A small-molecule ligand and the protein it binds are described below.
Small molecule (SMILES): O=C(O)c1cccc2c1O[B-](O)(O)[C@@H](SCc1ccccc1)C2

Binding-site contacts:
Ligand atom O01 contacts residue ASP94 of chain 1.B at 2.6 Å (salt-bridge).
Ligand atom C13 contacts residue KL81 of chain 1.K at 0.3 Å.
Ligand atom C06 contacts residue KL81 of chain 1.K at 2.3 Å.
Ligand atom O01 contacts residue HIS92 of chain 1.B at 3.1 Å (h-bond).
Ligand atom B02 contacts residue ZN1 of chain 1.L at 3.0 Å.
Ligand atom O18 contacts residue KL81 of chain 1.K at 0.6 Å (h-bond).
Ligand atom B02 contacts residue ZN1 of chain 1.N at 3.1 Å.
Ligand atom O19 contacts residue KL81 of chain 1.K at 0.4 Å (h-bond).
Ligand atom C22 contacts residue KL81 of chain 1.K at 0.4 Å.
Ligand atom C12 contacts residue HIS92 of chain 1.B at 3.1 Å.
Ligand atom S05 contacts residue KL81 of chain 1.K at 1.6 Å.
Ligand atom O03 contacts residue KL81 of chain 1.K at 0.7 Å (h-bond).
Ligand atom C17 contacts residue ZN1 of chain 1.N at 3.3 Å.
Ligand atom C16 contacts residue KL81 of chain 1.K at 0.4 Å.
Ligand atom C17 contacts residue KL81 of chain 1.K at 0.5 Å.
Ligand atom B02 contacts residue KL81 of chain 1.K at 0.1 Å.
Ligand atom C07 contacts residue KL81 of chain 1.K at 2.5 Å.
Ligand atom O01 contacts residue HIS90 of chain 1.B at 3.1 Å (h-bond).
Ligand atom O23 contacts residue KL81 of chain 1.K at 0.1 Å (h-bond).
Ligand atom C15 contacts residue KL81 of chain 1.K at 0.3 Å.
Ligand atom O19 contacts residue HIS216 of chain 1.B at 3.2 Å (h-bond).
Ligand atom C21 contacts residue ASN186 of chain 1.B at 3.0 Å.
Ligand atom O01 contacts residue ZN1 of chain 1.L at 1.9 Å.
Ligand atom O23 contacts residue ASP94 of chain 1.B at 3.1 Å (salt-bridge).
Ligand atom C06 contacts residue HIS92 of chain 1.B at 3.2 Å.
Ligand atom C15 contacts residue ZN1 of chain 1.N at 3.0 Å.
Ligand atom C21 contacts residue KL81 of chain 1.K at 0.5 Å.
Ligand atom C08 contacts residue KL81 of chain 1.K at 1.7 Å.
Ligand atom O01 contacts residue ZN1 of chain 1.N at 3.1 Å.
Ligand atom O23 contacts residue ZN1 of chain 1.N at 2.1 Å.
Ligand atom O19 contacts residue ZN1 of chain 1.N at 2.3 Å.
Ligand atom O03 contacts residue ZN1 of chain 1.L at 3.0 Å.
Ligand atom O18 contacts residue ASN186 of chain 1.B at 3.1 Å (h-bond).
Ligand atom C04 contacts residue KL81 of chain 1.K at 0.6 Å.
Ligand atom O03 contacts residue ASN186 of chain 1.B at 3.2 Å.
Ligand atom C20 contacts residue KL81 of chain 1.K at 0.5 Å.
Ligand atom O01 contacts residue KL81 of chain 1.K at 0.4 Å (h-bond).
Ligand atom C14 contacts residue KL81 of chain 1.K at 0.3 Å.
Ligand atom C09 contacts residue KL81 of chain 1.K at 2.5 Å.
Ligand atom C20 contacts residue ASN186 of chain 1.B at 3.1 Å.

Sequence of chain 1.B:
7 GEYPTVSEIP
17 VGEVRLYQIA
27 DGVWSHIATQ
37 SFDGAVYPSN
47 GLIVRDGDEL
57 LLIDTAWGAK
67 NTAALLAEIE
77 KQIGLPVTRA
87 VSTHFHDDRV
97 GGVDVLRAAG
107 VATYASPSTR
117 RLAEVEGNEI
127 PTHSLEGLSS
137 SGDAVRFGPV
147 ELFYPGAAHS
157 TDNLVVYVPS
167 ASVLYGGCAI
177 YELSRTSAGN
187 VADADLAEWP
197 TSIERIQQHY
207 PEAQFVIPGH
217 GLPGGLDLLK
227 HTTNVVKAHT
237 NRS